The small molecule below binds the protein below.
Small molecule (SMILES): C[C@]12CC[C@@H]3c4ccc(O)cc4CC[C@H]3[C@@H]1CC[C@@H]2O

Sequence of chain 1.B:
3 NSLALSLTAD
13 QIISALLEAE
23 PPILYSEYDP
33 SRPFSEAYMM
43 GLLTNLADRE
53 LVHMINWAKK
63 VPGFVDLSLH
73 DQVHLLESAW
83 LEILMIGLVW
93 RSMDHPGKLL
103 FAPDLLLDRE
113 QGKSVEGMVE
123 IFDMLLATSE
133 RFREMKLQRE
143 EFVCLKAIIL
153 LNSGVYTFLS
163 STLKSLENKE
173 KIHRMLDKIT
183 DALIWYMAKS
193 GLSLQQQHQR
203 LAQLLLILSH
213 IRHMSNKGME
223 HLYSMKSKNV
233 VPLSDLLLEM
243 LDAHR

Binding-site contacts:
Ligand atom C16 contacts residue GLY220 of chain 1.B at 3.7 Å.
Ligand atom C5 contacts residue PHE103 of chain 1.B at 3.8 Å (hydrophobic).
Ligand atom O17 contacts residue GLY220 of chain 1.B at 4.0 Å.
Ligand atom C10 contacts residue PHE103 of chain 1.B at 3.8 Å (hydrophobic).
Ligand atom C16 contacts residue ILE123 of chain 1.B at 4.0 Å (hydrophobic).
Ligand atom C2 contacts residue LEU48 of chain 1.B at 4.1 Å (hydrophobic).
Ligand atom C3 contacts residue ARG93 of chain 1.B at 4.1 Å.
Ligand atom O17 contacts residue HIS223 of chain 1.B at 3.0 Å (h-bond).
Ligand atom C15 contacts residue GLY220 of chain 1.B at 4.0 Å.
Ligand atom C7 contacts residue PHE103 of chain 1.B at 4.1 Å (hydrophobic).
Ligand atom C18 contacts residue LEU83 of chain 1.B at 4.2 Å (hydrophobic).
Ligand atom C17 contacts residue MET120 of chain 1.B at 3.9 Å (hydrophobic).
Ligand atom C3 contacts residue GLU52 of chain 1.B at 3.2 Å.
Ligand atom C11 contacts residue LEU45 of chain 1.B at 3.9 Å (hydrophobic).
Ligand atom C4 contacts residue LEU86 of chain 1.B at 3.7 Å (hydrophobic).
Ligand atom O3 contacts residue ARG93 of chain 1.B at 3.1 Å (salt-bridge).
Ligand atom C6 contacts residue LEU90 of chain 1.B at 4.1 Å (hydrophobic).
Ligand atom C9 contacts residue PHE103 of chain 1.B at 4.2 Å (hydrophobic).
Ligand atom C2 contacts residue GLU52 of chain 1.B at 3.2 Å.
Ligand atom C17 contacts residue HIS223 of chain 1.B at 3.4 Å.
Ligand atom C1 contacts residue LEU45 of chain 1.B at 3.5 Å (hydrophobic).
Ligand atom C17 contacts residue MET42 of chain 1.B at 4.0 Å (hydrophobic).
Ligand atom C18 contacts residue GLY220 of chain 1.B at 4.1 Å.
Ligand atom C16 contacts residue MET120 of chain 1.B at 4.1 Å (hydrophobic).
Ligand atom C2 contacts residue ALA49 of chain 1.B at 4.2 Å (hydrophobic).
Ligand atom C6 contacts residue MET87 of chain 1.B at 3.7 Å (hydrophobic).
Ligand atom C1 contacts residue ALA49 of chain 1.B at 3.9 Å (hydrophobic).
Ligand atom C12 contacts residue MET42 of chain 1.B at 4.2 Å (hydrophobic).
Ligand atom C12 contacts residue LEU45 of chain 1.B at 4.0 Å (hydrophobic).
Ligand atom C15 contacts residue MET87 of chain 1.B at 4.1 Å (hydrophobic).
Ligand atom C3 contacts residue LEU86 of chain 1.B at 4.1 Å (hydrophobic).
Ligand atom O3 contacts residue GLU52 of chain 1.B at 2.5 Å (salt-bridge).
Ligand atom O17 contacts residue MET42 of chain 1.B at 3.5 Å.
Ligand atom C16 contacts residue HIS223 of chain 1.B at 3.5 Å.
Ligand atom C2 contacts residue PHE103 of chain 1.B at 4.2 Å (hydrophobic).
Ligand atom C2 contacts residue LEU45 of chain 1.B at 4.1 Å (hydrophobic).
Ligand atom C7 contacts residue MET87 of chain 1.B at 4.1 Å (hydrophobic).
Ligand atom O3 contacts residue LEU86 of chain 1.B at 3.8 Å.
Ligand atom C1 contacts residue PHE103 of chain 1.B at 4.1 Å (hydrophobic).
Ligand atom O17 contacts residue LEU224 of chain 1.B at 3.6 Å.